A small-molecule ligand and the protein it binds are described below.
Small molecule (SMILES): Cc1cn([C@H]2C[C@H](O[P](=O)(O)OC[C@H]3O[C@@H](n4cnc5c(N)ncnc54)C[C@@H]3O[P](=O)(O)OC[C@H]3O[C@@H](n4cnc5c(=O)nc(N)[nH]c54)C[C@@H]3O[P](=O)(O)OC[C@H]3O[C@@H](n4ccc(N)nc4=O)C[C@@H]3O)[C@@H](CO[P](=O)(O)O[C@H]3C[C@H](n4cnc5c(=O)nc(N)[nH]c54)O[C@@H]3CO)O2)c(=O)[nH]c1=O

Binding-site contacts:
Ligand atom C3' contacts residue ILE17 of chain 1.B at 3.7 Å (hydrophobic).
Ligand atom P contacts residue PRO13 of chain 1.B at 4.4 Å.
Ligand atom C4' contacts residue ILE81 of chain 1.B at 3.3 Å (hydrophobic).
Ligand atom P contacts residue ILE17 of chain 1.B at 4.4 Å.
Ligand atom OP1 contacts residue ARG118 of chain 1.B at 3.9 Å.
Ligand atom OP2 contacts residue ILE17 of chain 1.B at 4.0 Å.
Ligand atom O4' contacts residue ILE81 of chain 1.B at 3.6 Å.
Ligand atom N2 contacts residue PRO82 of chain 1.B at 4.4 Å.
Ligand atom O3' contacts residue ARG118 of chain 1.B at 4.4 Å.
Ligand atom C4' contacts residue PRO13 of chain 1.B at 4.4 Å (hydrophobic).
Ligand atom C5' contacts residue ILE81 of chain 1.B at 3.6 Å (hydrophobic).
Ligand atom O3' contacts residue PRO13 of chain 1.B at 3.9 Å.
Ligand atom OP1 contacts residue PRO13 of chain 1.B at 3.6 Å.
Ligand atom OP1 contacts residue GLU14 of chain 1.B at 3.4 Å (salt-bridge).
Ligand atom C4' contacts residue ILE17 of chain 1.B at 3.5 Å (hydrophobic).
Ligand atom C5' contacts residue ILE17 of chain 1.B at 3.5 Å (hydrophobic).
Ligand atom O3' contacts residue ILE17 of chain 1.B at 3.6 Å.
Ligand atom C5' contacts residue PRO13 of chain 1.B at 4.5 Å (hydrophobic).

Sequence of chain 1.B:
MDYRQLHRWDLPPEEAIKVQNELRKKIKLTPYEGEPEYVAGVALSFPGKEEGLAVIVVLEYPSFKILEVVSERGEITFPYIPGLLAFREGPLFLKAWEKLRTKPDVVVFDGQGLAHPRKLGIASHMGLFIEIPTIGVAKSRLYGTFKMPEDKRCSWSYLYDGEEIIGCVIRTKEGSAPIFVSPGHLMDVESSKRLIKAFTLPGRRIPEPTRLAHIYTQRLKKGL